Sequence of chain 1.E:
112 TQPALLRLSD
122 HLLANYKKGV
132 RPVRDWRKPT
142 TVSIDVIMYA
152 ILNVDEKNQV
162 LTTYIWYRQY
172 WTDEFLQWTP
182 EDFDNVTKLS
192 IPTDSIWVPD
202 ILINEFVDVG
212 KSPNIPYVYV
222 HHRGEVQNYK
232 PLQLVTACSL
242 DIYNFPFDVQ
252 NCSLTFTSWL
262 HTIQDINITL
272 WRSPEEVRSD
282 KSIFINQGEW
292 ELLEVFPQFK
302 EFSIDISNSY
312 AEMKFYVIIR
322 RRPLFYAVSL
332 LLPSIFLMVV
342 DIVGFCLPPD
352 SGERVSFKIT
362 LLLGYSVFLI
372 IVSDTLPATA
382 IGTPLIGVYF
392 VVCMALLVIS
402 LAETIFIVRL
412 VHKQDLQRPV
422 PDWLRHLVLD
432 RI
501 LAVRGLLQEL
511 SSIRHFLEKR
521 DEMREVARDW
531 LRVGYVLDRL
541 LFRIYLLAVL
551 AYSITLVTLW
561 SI

A small-molecule ligand and the protein it binds are described below.
Small molecule (SMILES): N[C@@H](Cc1c[nH]c[nH+]1)C(=O)O

Binding-site contacts:
Ligand atom CA contacts residue TRP1 of chain 1.GA at 2.4 Å (hydrophobic).
Ligand atom O contacts residue TRP1 of chain 1.GA at 3.0 Å (h-bond).
Ligand atom CB contacts residue TRP560 of chain 1.E at 4.0 Å (hydrophobic).
Ligand atom C contacts residue ILE562 of chain 1.E at 3.8 Å (hydrophobic).
Ligand atom O contacts residue ILE562 of chain 1.E at 3.8 Å.
Ligand atom O contacts residue SER561 of chain 1.E at 4.2 Å.
Ligand atom CG contacts residue TRP560 of chain 1.E at 4.3 Å (hydrophobic).
Ligand atom C contacts residue TRP1 of chain 1.GA at 3.1 Å (hydrophobic).
Ligand atom CA contacts residue TRP560 of chain 1.E at 4.0 Å (hydrophobic).
Ligand atom C contacts residue SER561 of chain 1.E at 3.7 Å.
Ligand atom CD2 contacts residue TRP560 of chain 1.E at 4.2 Å (hydrophobic).
Ligand atom N contacts residue TRP560 of chain 1.E at 3.2 Å (h-bond).
Ligand atom N contacts residue TRP1 of chain 1.GA at 1.3 Å.
Ligand atom C contacts residue TRP560 of chain 1.E at 4.5 Å (hydrophobic).
Ligand atom CB contacts residue TRP1 of chain 1.GA at 3.7 Å (hydrophobic).
Ligand atom ND1 contacts residue TRP1 of chain 1.GA at 4.4 Å.
Ligand atom N contacts residue ILE562 of chain 1.E at 4.3 Å.